The protein below binds the small molecule below.
Small molecule (SMILES): CCCCCCCCCCCC[N+](C)(C)CCCS(=O)(=O)O

Sequence of chain 30.A:
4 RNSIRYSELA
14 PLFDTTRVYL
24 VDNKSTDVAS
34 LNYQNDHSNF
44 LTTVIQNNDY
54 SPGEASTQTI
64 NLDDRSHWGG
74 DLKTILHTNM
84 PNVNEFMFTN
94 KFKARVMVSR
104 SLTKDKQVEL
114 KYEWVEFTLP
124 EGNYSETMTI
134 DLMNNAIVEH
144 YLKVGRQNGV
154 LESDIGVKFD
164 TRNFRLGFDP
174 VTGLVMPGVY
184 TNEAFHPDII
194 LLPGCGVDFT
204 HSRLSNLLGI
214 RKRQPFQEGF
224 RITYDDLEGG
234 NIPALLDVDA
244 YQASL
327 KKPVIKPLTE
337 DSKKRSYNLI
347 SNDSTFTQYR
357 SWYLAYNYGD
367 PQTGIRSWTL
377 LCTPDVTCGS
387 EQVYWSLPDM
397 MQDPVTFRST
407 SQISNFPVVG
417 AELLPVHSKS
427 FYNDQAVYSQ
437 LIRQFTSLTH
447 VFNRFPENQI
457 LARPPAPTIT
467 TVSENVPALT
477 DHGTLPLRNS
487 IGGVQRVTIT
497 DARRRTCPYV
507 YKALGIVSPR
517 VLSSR

Binding-site contacts:
Ligand atom O1S contacts residue LYS215 of chain 30.A at 2.7 Å (salt-bridge).
Ligand atom C2 contacts residue TRP374 of chain 30.A at 4.1 Å (hydrophobic).
Ligand atom C1 contacts residue TRP374 of chain 30.A at 3.6 Å (hydrophobic).
Ligand atom C16 contacts residue ASP229 of chain 30.A at 4.3 Å.
Ligand atom C13 contacts residue C151 of chain 30.D at 4.5 Å.
Ligand atom O3S contacts residue GLY222 of chain 30.A at 2.9 Å (h-bond).
Ligand atom S1 contacts residue LYS215 of chain 30.A at 4.1 Å.
Ligand atom C11 contacts residue C151 of chain 30.D at 3.5 Å.
Ligand atom O3S contacts residue PHE223 of chain 30.A at 3.9 Å.
Ligand atom S1 contacts residue TRP374 of chain 30.A at 4.0 Å.
Ligand atom O1S contacts residue GLY222 of chain 30.A at 2.3 Å (h-bond).
Ligand atom O1S contacts residue TRP374 of chain 30.A at 4.3 Å.
Ligand atom C9 contacts residue C151 of chain 30.D at 3.4 Å.
Ligand atom C12 contacts residue C151 of chain 30.D at 3.4 Å.
Ligand atom C5 contacts residue C151 of chain 30.D at 4.0 Å.
Ligand atom C6 contacts residue C151 of chain 30.D at 4.2 Å.
Ligand atom C3 contacts residue TRP374 of chain 30.A at 4.3 Å (hydrophobic).
Ligand atom C8 contacts residue C151 of chain 30.D at 3.7 Å.
Ligand atom O2S contacts residue ARG224 of chain 30.A at 4.5 Å.
Ligand atom C7 contacts residue C151 of chain 30.D at 3.4 Å.
Ligand atom O1S contacts residue PHE223 of chain 30.A at 4.5 Å.
Ligand atom O3S contacts residue ARG224 of chain 30.A at 2.9 Å (salt-bridge).
Ligand atom S1 contacts residue ARG224 of chain 30.A at 4.3 Å.
Ligand atom C10 contacts residue C151 of chain 30.D at 3.4 Å.
Ligand atom O3S contacts residue TRP374 of chain 30.A at 3.3 Å.
Ligand atom O2S contacts residue GLY222 of chain 30.A at 3.3 Å (h-bond).
Ligand atom S1 contacts residue GLY222 of chain 30.A at 3.0 Å (h-bond).